A small-molecule ligand and the protein it binds are described below.
Small molecule (SMILES): CC(C)CCC[C@@H](C)[C@H]1CC[C@H]2[C@@H]3CC=C4C[C@@H](O)CC[C@]4(C)[C@H]3CC[C@]12C

Sequence of chain 1.E:
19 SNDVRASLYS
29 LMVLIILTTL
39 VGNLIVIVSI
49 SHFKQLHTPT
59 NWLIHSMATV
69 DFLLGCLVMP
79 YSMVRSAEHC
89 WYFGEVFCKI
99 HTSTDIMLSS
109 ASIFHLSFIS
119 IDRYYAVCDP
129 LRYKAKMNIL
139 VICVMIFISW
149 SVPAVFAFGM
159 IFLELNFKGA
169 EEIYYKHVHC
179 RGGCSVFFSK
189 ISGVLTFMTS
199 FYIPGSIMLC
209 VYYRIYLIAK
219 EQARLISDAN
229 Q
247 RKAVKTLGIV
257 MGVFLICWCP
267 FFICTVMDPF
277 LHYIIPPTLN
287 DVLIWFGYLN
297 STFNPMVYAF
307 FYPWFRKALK

Binding-site contacts:
Ligand atom C11 contacts residue TYR79 of chain 1.E at 3.3 Å (hydrophobic).
Ligand atom C18 contacts residue TYR79 of chain 1.E at 2.9 Å (hydrophobic).
Ligand atom C19 contacts residue PHE95 of chain 1.E at 3.3 Å (hydrophobic).
Ligand atom C27 contacts residue CYS74 of chain 1.E at 4.3 Å (hydrophobic).
Ligand atom C25 contacts residue LEU75 of chain 1.E at 4.1 Å (hydrophobic).
Ligand atom C19 contacts residue TYR79 of chain 1.E at 3.4 Å (hydrophobic).
Ligand atom C7 contacts residue PHE95 of chain 1.E at 3.7 Å (hydrophobic).
Ligand atom C19 contacts residue PHE91 of chain 1.E at 4.5 Å (hydrophobic).
Ligand atom C4 contacts residue PHE91 of chain 1.E at 4.0 Å (hydrophobic).
Ligand atom C4 contacts residue PHE95 of chain 1.E at 4.0 Å (hydrophobic).
Ligand atom C13 contacts residue TYR79 of chain 1.E at 3.8 Å (hydrophobic).
Ligand atom C10 contacts residue PHE95 of chain 1.E at 4.2 Å (hydrophobic).
Ligand atom C8 contacts residue PHE95 of chain 1.E at 3.8 Å (hydrophobic).
Ligand atom C6 contacts residue PHE95 of chain 1.E at 3.6 Å (hydrophobic).
Ligand atom C12 contacts residue TYR79 of chain 1.E at 3.6 Å (hydrophobic).
Ligand atom C24 contacts residue LEU75 of chain 1.E at 3.8 Å (hydrophobic).
Ligand atom C2 contacts residue PHE91 of chain 1.E at 4.3 Å (hydrophobic).
Ligand atom O1 contacts residue PHE91 of chain 1.E at 3.6 Å.
Ligand atom C5 contacts residue PHE95 of chain 1.E at 3.8 Å (hydrophobic).
Ligand atom C3 contacts residue PHE91 of chain 1.E at 4.4 Å (hydrophobic).
Ligand atom C9 contacts residue TYR79 of chain 1.E at 4.4 Å (hydrophobic).